Sequence of chain 1.B:
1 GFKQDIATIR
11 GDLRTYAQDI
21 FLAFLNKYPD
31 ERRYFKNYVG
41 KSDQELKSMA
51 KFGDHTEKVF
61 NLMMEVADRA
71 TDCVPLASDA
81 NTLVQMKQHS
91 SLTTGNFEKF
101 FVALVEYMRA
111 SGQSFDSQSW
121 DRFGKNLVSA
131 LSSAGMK

Binding-site contacts:
Ligand atom O1 contacts residue PHE35 of chain 1.B at 4.2 Å.
Ligand atom C1 contacts residue HEM1 of chain 1.I at 4.1 Å.
Ligand atom C4 contacts residue PHE35 of chain 1.B at 4.3 Å (hydrophobic).
Ligand atom O1 contacts residue HIS55 of chain 1.B at 3.3 Å.
Ligand atom C4 contacts residue PHE21 of chain 1.B at 3.4 Å (hydrophobic).
Ligand atom C6 contacts residue VAL59 of chain 1.B at 3.6 Å (hydrophobic).
Ligand atom BR4 contacts residue PHE100 of chain 1.B at 3.7 Å.
Ligand atom C3 contacts residue VAL59 of chain 1.B at 3.6 Å (hydrophobic).
Ligand atom C3 contacts residue PHE35 of chain 1.B at 3.7 Å (hydrophobic).
Ligand atom C3 contacts residue PHE21 of chain 1.B at 4.0 Å (hydrophobic).
Ligand atom BR4 contacts residue HEM1 of chain 1.I at 3.9 Å.
Ligand atom C6 contacts residue THR56 of chain 1.B at 3.8 Å.
Ligand atom BR4 contacts residue VAL59 of chain 1.B at 4.0 Å.
Ligand atom C4 contacts residue VAL59 of chain 1.B at 3.8 Å (hydrophobic).
Ligand atom BR4 contacts residue PHE21 of chain 1.B at 3.8 Å.
Ligand atom C6 contacts residue PHE21 of chain 1.B at 3.5 Å (hydrophobic).
Ligand atom C5 contacts residue VAL59 of chain 1.B at 3.7 Å (hydrophobic).
Ligand atom C5 contacts residue PHE21 of chain 1.B at 3.2 Å (hydrophobic).
Ligand atom C6 contacts residue HIS55 of chain 1.B at 4.3 Å.
Ligand atom C1 contacts residue HIS55 of chain 1.B at 4.3 Å.
Ligand atom C1 contacts residue PHE35 of chain 1.B at 3.9 Å (hydrophobic).
Ligand atom O1 contacts residue HEM1 of chain 1.I at 3.1 Å (h-bond).
Ligand atom C1 contacts residue VAL59 of chain 1.B at 3.4 Å (hydrophobic).
Ligand atom O1 contacts residue VAL59 of chain 1.B at 4.0 Å.
Ligand atom C2 contacts residue HEM1 of chain 1.I at 3.6 Å.
Ligand atom C1 contacts residue PHE21 of chain 1.B at 4.0 Å (hydrophobic).
Ligand atom C2 contacts residue PHE35 of chain 1.B at 3.3 Å (hydrophobic).
Ligand atom O1 contacts residue THR56 of chain 1.B at 4.2 Å.
Ligand atom C2 contacts residue VAL59 of chain 1.B at 3.4 Å (hydrophobic).
Ligand atom C3 contacts residue HEM1 of chain 1.I at 3.6 Å.
Ligand atom C4 contacts residue HEM1 of chain 1.I at 4.2 Å.
Ligand atom C2 contacts residue PHE21 of chain 1.B at 4.4 Å (hydrophobic).

A protein and the small-molecule ligand that binds it are described below.
Small molecule (SMILES): Oc1ccc(Br)cc1